Sequence of chain 1.C:
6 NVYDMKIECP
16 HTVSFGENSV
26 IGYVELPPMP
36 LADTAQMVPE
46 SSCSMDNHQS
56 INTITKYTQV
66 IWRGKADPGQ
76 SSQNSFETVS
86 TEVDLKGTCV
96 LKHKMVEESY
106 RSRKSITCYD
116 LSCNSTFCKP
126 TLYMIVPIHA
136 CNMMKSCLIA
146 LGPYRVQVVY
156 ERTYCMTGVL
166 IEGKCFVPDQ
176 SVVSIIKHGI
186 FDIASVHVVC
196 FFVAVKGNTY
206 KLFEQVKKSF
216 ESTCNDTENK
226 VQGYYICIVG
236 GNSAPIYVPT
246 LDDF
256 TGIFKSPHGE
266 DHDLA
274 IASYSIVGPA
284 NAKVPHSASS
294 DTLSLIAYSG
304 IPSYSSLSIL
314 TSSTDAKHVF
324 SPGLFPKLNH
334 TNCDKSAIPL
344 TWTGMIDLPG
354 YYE

Binding-site contacts:
Ligand atom O6 contacts residue PRO33 of chain 1.C at 3.6 Å.
Ligand atom C6 contacts residue THR58 of chain 1.A at 3.6 Å.
Ligand atom O6 contacts residue ILE304 of chain 1.C at 3.1 Å.
Ligand atom C2 contacts residue ASN119 of chain 1.C at 2.4 Å.
Ligand atom C3 contacts residue ASN119 of chain 1.C at 3.8 Å.
Ligand atom C2 contacts residue TYR59 of chain 1.A at 3.8 Å (hydrophobic).
Ligand atom O5 contacts residue PRO305 of chain 1.C at 3.3 Å.
Ligand atom O5 contacts residue ASN119 of chain 1.C at 2.4 Å (h-bond).
Ligand atom C6 contacts residue ILE274 of chain 1.C at 3.6 Å (hydrophobic).
Ligand atom C8 contacts residue SER120 of chain 1.C at 3.4 Å.
Ligand atom O3 contacts residue ASP60 of chain 1.A at 3.2 Å.
Ligand atom O5 contacts residue PHE122 of chain 1.C at 3.6 Å.
Ligand atom O4 contacts residue TYR59 of chain 1.A at 3.6 Å.
Ligand atom C3 contacts residue TYR59 of chain 1.A at 3.9 Å (hydrophobic).
Ligand atom C1 contacts residue GLY303 of chain 1.C at 3.5 Å.
Ligand atom C1 contacts residue TYR59 of chain 1.A at 3.7 Å (hydrophobic).
Ligand atom O5 contacts residue TYR59 of chain 1.A at 3.2 Å (h-bond).
Ligand atom O6 contacts residue THR58 of chain 1.A at 3.3 Å.
Ligand atom O6 contacts residue SER276 of chain 1.C at 3.8 Å.
Ligand atom C7 contacts residue ASN119 of chain 1.C at 3.4 Å.
Ligand atom O4 contacts residue ILE274 of chain 1.C at 3.6 Å.
Ligand atom C5 contacts residue PHE122 of chain 1.C at 3.5 Å (hydrophobic).
Ligand atom C6 contacts residue PRO33 of chain 1.C at 3.8 Å (hydrophobic).
Ligand atom O5 contacts residue GLY303 of chain 1.C at 3.8 Å.
Ligand atom C1 contacts residue ASN119 of chain 1.C at 1.4 Å.
Ligand atom O7 contacts residue THR58 of chain 1.A at 3.5 Å.
Ligand atom O6 contacts residue PRO305 of chain 1.C at 3.1 Å.
Ligand atom C3 contacts residue ASP60 of chain 1.A at 3.7 Å.
Ligand atom C1 contacts residue THR121 of chain 1.C at 3.7 Å.
Ligand atom N2 contacts residue THR121 of chain 1.C at 3.3 Å (h-bond).
Ligand atom C2 contacts residue GLY303 of chain 1.C at 3.7 Å.
Ligand atom O3 contacts residue THR58 of chain 1.A at 3.1 Å.
Ligand atom O7 contacts residue GLY303 of chain 1.C at 2.7 Å (h-bond).
Ligand atom O5 contacts residue THR58 of chain 1.A at 3.8 Å.
Ligand atom O7 contacts residue SER302 of chain 1.C at 3.7 Å.
Ligand atom O3 contacts residue TYR59 of chain 1.A at 2.7 Å (h-bond).
Ligand atom O7 contacts residue ASN119 of chain 1.C at 3.5 Å (h-bond).
Ligand atom C5 contacts residue ASN119 of chain 1.C at 3.7 Å.
Ligand atom O6 contacts residue SER276 of chain 1.C at 3.7 Å.
Ligand atom N2 contacts residue ASN119 of chain 1.C at 2.9 Å (h-bond).

Sequence of chain 1.A:
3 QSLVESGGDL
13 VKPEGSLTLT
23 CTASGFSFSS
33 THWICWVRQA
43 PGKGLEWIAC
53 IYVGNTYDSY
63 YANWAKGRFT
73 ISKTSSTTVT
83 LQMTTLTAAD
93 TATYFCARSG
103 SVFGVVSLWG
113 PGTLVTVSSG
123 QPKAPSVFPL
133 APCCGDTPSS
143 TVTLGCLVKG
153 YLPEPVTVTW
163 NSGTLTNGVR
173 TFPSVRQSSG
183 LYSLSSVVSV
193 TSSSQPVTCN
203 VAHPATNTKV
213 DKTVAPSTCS

The small molecule below binds the protein below.
Small molecule (SMILES): CC(=O)N[C@H]1[C@H](O[C@H]2[C@H](O)[C@@H](NC(C)=O)CO[C@@H]2CO)O[C@H](CO)[C@@H](O[C@@H]2O[C@H](CO[C@H]3O[C@H](CO)[C@@H](O)[C@H](O[C@H]4O[C@H](CO)[C@@H](O)[C@H](O)[C@@H]4O)[C@@H]3O)[C@@H](O)[C@H](O[C@H]3O[C@H](CO)[C@@H](O)[C@H](O)[C@@H]3O[C@H]3O[C@H](CO)[C@@H](O)[C@H](O)[C@@H]3O)[C@@H]2O)[C@@H]1O